Sequence of chain 1.F:
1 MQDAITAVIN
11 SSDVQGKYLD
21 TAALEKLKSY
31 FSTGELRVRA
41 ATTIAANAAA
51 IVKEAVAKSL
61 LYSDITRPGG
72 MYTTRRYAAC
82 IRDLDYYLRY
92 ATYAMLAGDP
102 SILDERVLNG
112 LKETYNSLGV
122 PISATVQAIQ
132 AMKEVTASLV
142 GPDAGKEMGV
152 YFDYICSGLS

This small molecule binds to this protein.
Small molecule (SMILES): C=CC1=C(C)/C(=C/c2[nH]c(/C=C3\N=C(/C=C4\NC(=O)C(C)=C4C=C)C(C)=C3CCC(=O)O)c(CCC(=O)O)c2C)NC1=O

Sequence of chain 1.A:
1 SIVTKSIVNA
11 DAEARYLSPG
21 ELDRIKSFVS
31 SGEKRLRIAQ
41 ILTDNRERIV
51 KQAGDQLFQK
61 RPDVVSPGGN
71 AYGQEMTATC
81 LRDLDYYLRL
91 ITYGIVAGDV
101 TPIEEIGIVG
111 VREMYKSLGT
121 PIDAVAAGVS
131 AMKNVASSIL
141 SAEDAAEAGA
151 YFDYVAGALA

Binding-site contacts:
Ligand atom OB contacts residue TYR73 of chain 1.F at 3.3 Å.
Ligand atom CHD contacts residue CYS80 of chain 1.A at 3.5 Å (hydrophobic).
Ligand atom C3C contacts residue CYS80 of chain 1.A at 2.6 Å (hydrophobic).
Ligand atom O2D contacts residue TYR62 of chain 1.F at 2.6 Å (h-bond).
Ligand atom CHB contacts residue ASP83 of chain 1.A at 3.5 Å.
Ligand atom CMD contacts residue ASN70 of chain 1.A at 3.2 Å.
Ligand atom OC contacts residue ALA71 of chain 1.A at 3.5 Å (h-bond).
Ligand atom C2C contacts residue CYS80 of chain 1.A at 3.5 Å (hydrophobic).
Ligand atom C3D contacts residue THR79 of chain 1.A at 3.5 Å.
Ligand atom CBC contacts residue CYS80 of chain 1.A at 2.7 Å (hydrophobic).
Ligand atom NA contacts residue ARG82 of chain 1.A at 3.2 Å (salt-bridge).
Ligand atom C1A contacts residue LEU118 of chain 1.A at 3.5 Å (hydrophobic).
Ligand atom CAC contacts residue CYS80 of chain 1.A at 1.8 Å (hydrophobic).
Ligand atom CMA contacts residue TYR78 of chain 1.F at 3.5 Å (hydrophobic).
Ligand atom O1A contacts residue THR66 of chain 1.F at 2.9 Å (h-bond).
Ligand atom C2D contacts residue ASN70 of chain 1.A at 3.3 Å.
Ligand atom CBB contacts residue TYR73 of chain 1.F at 3.6 Å (hydrophobic).
Ligand atom ND contacts residue ASP83 of chain 1.A at 2.8 Å (salt-bridge).
Ligand atom OC contacts residue VAL64 of chain 1.A at 3.5 Å.
Ligand atom C1C contacts residue ASN70 of chain 1.A at 3.6 Å.
Ligand atom OB contacts residue THR74 of chain 1.F at 2.8 Å (h-bond).
Ligand atom C2A contacts residue LEU118 of chain 1.A at 3.6 Å (hydrophobic).
Ligand atom C1A contacts residue ARG82 of chain 1.A at 3.3 Å.
Ligand atom C4D contacts residue THR79 of chain 1.A at 3.5 Å.
Ligand atom C2B contacts residue TYR86 of chain 1.A at 3.5 Å (hydrophobic).
Ligand atom CAB contacts residue ILE106 of chain 1.A at 3.6 Å (hydrophobic).
Ligand atom O2A contacts residue ARG82 of chain 1.A at 2.9 Å (salt-bridge).
Ligand atom OC contacts residue ASN70 of chain 1.A at 3.2 Å.
Ligand atom C4A contacts residue ASP83 of chain 1.A at 3.6 Å.
Ligand atom O1A contacts residue TYR62 of chain 1.F at 2.9 Å (h-bond).
Ligand atom CMD contacts residue MET76 of chain 1.A at 3.3 Å (hydrophobic).
Ligand atom C4A contacts residue ARG82 of chain 1.A at 3.4 Å.
Ligand atom NC contacts residue ASN70 of chain 1.A at 2.8 Å (h-bond).
Ligand atom CMC contacts residue ALA124 of chain 1.A at 3.4 Å (hydrophobic).
Ligand atom C4C contacts residue CYS80 of chain 1.A at 3.5 Å (hydrophobic).
Ligand atom NA contacts residue ASP83 of chain 1.A at 2.8 Å (salt-bridge).
Ligand atom CMB contacts residue TYR87 of chain 1.A at 3.5 Å (hydrophobic).
Ligand atom CHB contacts residue MET114 of chain 1.A at 3.5 Å (hydrophobic).
Ligand atom CAD contacts residue TYR62 of chain 1.F at 3.2 Å (hydrophobic).
Ligand atom CGD contacts residue TYR62 of chain 1.F at 3.5 Å (hydrophobic).